Sequence of chain 1.A:
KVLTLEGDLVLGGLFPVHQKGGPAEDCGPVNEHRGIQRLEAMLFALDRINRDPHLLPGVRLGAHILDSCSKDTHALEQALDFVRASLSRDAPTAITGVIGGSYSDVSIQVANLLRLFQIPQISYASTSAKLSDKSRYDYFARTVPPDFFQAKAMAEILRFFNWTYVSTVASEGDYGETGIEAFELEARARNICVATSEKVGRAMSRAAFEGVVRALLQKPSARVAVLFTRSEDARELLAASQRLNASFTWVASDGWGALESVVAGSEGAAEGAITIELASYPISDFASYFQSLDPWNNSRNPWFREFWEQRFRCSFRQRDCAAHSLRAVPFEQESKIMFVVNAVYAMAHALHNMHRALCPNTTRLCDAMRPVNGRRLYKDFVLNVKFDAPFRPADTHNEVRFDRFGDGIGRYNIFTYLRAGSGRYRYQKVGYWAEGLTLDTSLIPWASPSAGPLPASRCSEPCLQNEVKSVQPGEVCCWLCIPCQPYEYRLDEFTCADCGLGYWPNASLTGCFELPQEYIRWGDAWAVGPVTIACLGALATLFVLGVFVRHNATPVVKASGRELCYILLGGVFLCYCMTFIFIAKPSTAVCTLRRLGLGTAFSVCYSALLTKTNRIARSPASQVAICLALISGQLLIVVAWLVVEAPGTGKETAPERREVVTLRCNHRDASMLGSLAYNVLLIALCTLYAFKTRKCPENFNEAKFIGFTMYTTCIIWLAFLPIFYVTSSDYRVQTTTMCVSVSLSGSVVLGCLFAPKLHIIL

A small-molecule ligand and the protein it binds are described below.
Small molecule (SMILES): CC(C)CCC[C@@H](C)[C@H]1CC[C@H]2[C@@H]3CC=C4C[C@@H](O)CC[C@]4(C)[C@H]3CC[C@]12C

Binding-site contacts:
Ligand atom C4 contacts residue PRO695 of chain 1.A at 3.7 Å (hydrophobic).
Ligand atom C15 contacts residue VAL687 of chain 1.A at 3.9 Å (hydrophobic).
Ligand atom C6 contacts residue VAL648 of chain 1.B at 4.0 Å (hydrophobic).
Ligand atom C15 contacts residue LEU690 of chain 1.A at 4.1 Å (hydrophobic).
Ligand atom C8 contacts residue LEU690 of chain 1.A at 4.1 Å (hydrophobic).
Ligand atom C7 contacts residue VAL648 of chain 1.B at 4.0 Å (hydrophobic).
Ligand atom C19 contacts residue LEU690 of chain 1.A at 4.4 Å (hydrophobic).
Ligand atom C18 contacts residue LEU690 of chain 1.A at 4.0 Å (hydrophobic).
Ligand atom C10 contacts residue VAL648 of chain 1.B at 4.5 Å (hydrophobic).
Ligand atom C3 contacts residue PRO647 of chain 1.B at 4.1 Å (hydrophobic).
Ligand atom C1 contacts residue CLR1 of chain 1.H at 3.8 Å.
Ligand atom C10 contacts residue CLR1 of chain 1.H at 4.4 Å.
Ligand atom C22 contacts residue VAL687 of chain 1.A at 4.3 Å (hydrophobic).
Ligand atom C18 contacts residue CLR1 of chain 1.H at 4.1 Å.
Ligand atom C1 contacts residue VAL648 of chain 1.B at 4.4 Å (hydrophobic).
Ligand atom C19 contacts residue CLR1 of chain 1.H at 3.7 Å.
Ligand atom C16 contacts residue VAL687 of chain 1.A at 3.6 Å (hydrophobic).
Ligand atom O1 contacts residue PRO647 of chain 1.B at 4.1 Å.
Ligand atom C2 contacts residue CLR1 of chain 1.H at 3.9 Å.
Ligand atom C9 contacts residue VAL648 of chain 1.B at 4.0 Å (hydrophobic).
Ligand atom C5 contacts residue VAL648 of chain 1.B at 4.2 Å (hydrophobic).
Ligand atom C21 contacts residue CLR1 of chain 1.H at 4.1 Å.
Ligand atom C2 contacts residue PRO647 of chain 1.B at 4.2 Å (hydrophobic).
Ligand atom C5 contacts residue PRO695 of chain 1.A at 4.2 Å (hydrophobic).
Ligand atom C19 contacts residue PRO695 of chain 1.A at 3.9 Å (hydrophobic).
Ligand atom C11 contacts residue CLR1 of chain 1.H at 3.6 Å.
Ligand atom C8 contacts residue VAL648 of chain 1.B at 4.5 Å (hydrophobic).
Ligand atom C12 contacts residue CLR1 of chain 1.H at 3.8 Å.

Sequence of chain 1.B:
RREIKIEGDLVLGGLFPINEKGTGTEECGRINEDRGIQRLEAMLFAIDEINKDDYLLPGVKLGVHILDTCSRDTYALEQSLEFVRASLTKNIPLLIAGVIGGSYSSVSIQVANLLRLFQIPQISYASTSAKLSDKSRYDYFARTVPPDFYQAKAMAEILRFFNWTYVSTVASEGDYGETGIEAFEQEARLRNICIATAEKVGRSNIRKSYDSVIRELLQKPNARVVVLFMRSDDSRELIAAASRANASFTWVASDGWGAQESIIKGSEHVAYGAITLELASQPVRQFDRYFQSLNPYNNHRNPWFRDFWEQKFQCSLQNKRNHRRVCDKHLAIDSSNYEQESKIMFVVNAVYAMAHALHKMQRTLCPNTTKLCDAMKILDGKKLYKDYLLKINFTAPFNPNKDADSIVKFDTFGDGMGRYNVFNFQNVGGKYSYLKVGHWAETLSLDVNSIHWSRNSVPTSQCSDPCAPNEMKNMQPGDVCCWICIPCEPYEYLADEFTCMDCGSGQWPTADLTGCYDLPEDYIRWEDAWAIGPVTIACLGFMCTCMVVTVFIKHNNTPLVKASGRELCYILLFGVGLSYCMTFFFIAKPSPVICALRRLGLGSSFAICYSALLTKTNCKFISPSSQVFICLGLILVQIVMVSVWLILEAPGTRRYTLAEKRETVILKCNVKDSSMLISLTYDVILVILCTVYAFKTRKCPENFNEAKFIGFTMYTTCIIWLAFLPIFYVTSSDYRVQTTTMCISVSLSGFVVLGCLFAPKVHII